Binding-site contacts:
Ligand atom CD1 contacts residue THR47 of chain 1.H at 3.7 Å.
Ligand atom CD1 contacts residue GLN45 of chain 1.H at 3.5 Å.
Ligand atom NE1 contacts residue GLN45 of chain 1.H at 2.8 Å (h-bond).
Ligand atom N contacts residue GLY25 of chain 1.G at 2.8 Å (h-bond).
Ligand atom O contacts residue GLY25 of chain 1.G at 3.0 Å (h-bond).
Ligand atom O contacts residue ARG24 of chain 1.G at 3.5 Å.
Ligand atom NE1 contacts residue ALA44 of chain 1.H at 3.9 Å.
Ligand atom CB contacts residue THR28 of chain 1.G at 3.6 Å.
Ligand atom OXT contacts residue HIS49 of chain 1.H at 3.8 Å.
Ligand atom CE2 contacts residue THR50 of chain 1.H at 4.1 Å.
Ligand atom CG contacts residue SER51 of chain 1.G at 3.9 Å.
Ligand atom CZ3 contacts residue HIS32 of chain 1.H at 4.0 Å.
Ligand atom CD2 contacts residue THR50 of chain 1.H at 4.0 Å.
Ligand atom C contacts residue GLY25 of chain 1.G at 3.4 Å.
Ligand atom CD1 contacts residue SER51 of chain 1.G at 3.6 Å.
Ligand atom N contacts residue ASP27 of chain 1.G at 3.1 Å (salt-bridge).
Ligand atom CA contacts residue THR28 of chain 1.G at 3.3 Å.
Ligand atom N contacts residue THR28 of chain 1.G at 2.9 Å (h-bond).
Ligand atom O contacts residue THR47 of chain 1.H at 3.5 Å (h-bond).
Ligand atom C contacts residue SER51 of chain 1.G at 3.7 Å.
Ligand atom CH2 contacts residue ILE20 of chain 1.H at 4.0 Å (hydrophobic).
Ligand atom CA contacts residue THR23 of chain 1.G at 3.8 Å.
Ligand atom N contacts residue ARG24 of chain 1.G at 4.0 Å.
Ligand atom CB contacts residue THR23 of chain 1.G at 3.7 Å.
Ligand atom OXT contacts residue THR47 of chain 1.H at 2.5 Å (h-bond).
Ligand atom CH2 contacts residue GLY21 of chain 1.H at 3.5 Å.
Ligand atom CZ2 contacts residue ALA44 of chain 1.H at 4.0 Å (hydrophobic).
Ligand atom CE2 contacts residue GLN45 of chain 1.H at 3.9 Å.
Ligand atom C contacts residue THR50 of chain 1.H at 3.8 Å.
Ligand atom CZ2 contacts residue ILE53 of chain 1.H at 3.9 Å (hydrophobic).
Ligand atom N contacts residue THR23 of chain 1.G at 2.8 Å (h-bond).
Ligand atom CE3 contacts residue HIS31 of chain 1.H at 4.0 Å.
Ligand atom CZ3 contacts residue GLY21 of chain 1.H at 3.5 Å.
Ligand atom O contacts residue SER51 of chain 1.G at 3.1 Å (h-bond).
Ligand atom CE3 contacts residue HIS32 of chain 1.H at 4.0 Å.
Ligand atom CZ2 contacts residue THR50 of chain 1.H at 3.9 Å.
Ligand atom OXT contacts residue THR50 of chain 1.H at 2.6 Å (h-bond).
Ligand atom CB contacts residue SER51 of chain 1.G at 3.5 Å.
Ligand atom C contacts residue THR47 of chain 1.H at 3.4 Å.
Ligand atom CA contacts residue GLY25 of chain 1.G at 3.5 Å.

Sequence of chain 1.G:
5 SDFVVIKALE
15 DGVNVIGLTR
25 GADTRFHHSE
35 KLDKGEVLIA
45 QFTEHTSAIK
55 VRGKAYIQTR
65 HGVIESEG

A small-molecule ligand and the protein it binds are described below.
Small molecule (SMILES): N[C@@H](Cc1c[nH]c2ccccc12)C(=O)O

Sequence of chain 1.H:
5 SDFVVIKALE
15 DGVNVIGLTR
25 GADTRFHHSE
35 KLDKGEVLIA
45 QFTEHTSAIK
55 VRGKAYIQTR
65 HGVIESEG